Sequence of chain 1.B:
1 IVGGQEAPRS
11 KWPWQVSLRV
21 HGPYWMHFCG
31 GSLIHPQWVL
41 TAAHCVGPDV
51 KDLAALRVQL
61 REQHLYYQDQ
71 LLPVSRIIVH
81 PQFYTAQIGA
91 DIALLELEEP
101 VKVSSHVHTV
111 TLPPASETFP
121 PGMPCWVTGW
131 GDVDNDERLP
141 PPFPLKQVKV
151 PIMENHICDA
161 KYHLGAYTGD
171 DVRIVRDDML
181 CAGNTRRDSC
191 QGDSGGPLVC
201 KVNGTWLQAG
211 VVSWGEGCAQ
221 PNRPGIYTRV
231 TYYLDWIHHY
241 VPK

Sequence of chain 1.A:
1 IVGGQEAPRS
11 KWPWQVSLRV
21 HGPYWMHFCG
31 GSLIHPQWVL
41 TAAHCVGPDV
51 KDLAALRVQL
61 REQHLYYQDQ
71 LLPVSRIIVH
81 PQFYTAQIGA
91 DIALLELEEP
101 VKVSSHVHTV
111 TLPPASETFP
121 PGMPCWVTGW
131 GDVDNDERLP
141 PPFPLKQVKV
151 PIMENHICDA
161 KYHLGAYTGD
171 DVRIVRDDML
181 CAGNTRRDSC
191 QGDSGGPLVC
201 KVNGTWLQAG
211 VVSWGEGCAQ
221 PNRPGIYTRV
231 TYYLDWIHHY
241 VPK

The small molecule below binds the protein below.
Small molecule (SMILES): CSc1cc(C(=O)N2CCC(c3cccc(CN)c3)CC2)cc([Si](C)(C)O[Si](C)(C)c2cc(SC)cc(C(=O)N3CCC(c4cccc(CN)c4)CC3)c2)c1

Binding-site contacts:
Ligand atom C28 contacts residue SER194 of chain 1.B at 3.4 Å.
Ligand atom C41 contacts residue CYS190 of chain 1.A at 3.6 Å (hydrophobic).
Ligand atom C29 contacts residue SER189 of chain 1.B at 3.7 Å.
Ligand atom C44 contacts residue TRP214 of chain 1.A at 3.3 Å (hydrophobic).
Ligand atom N3 contacts residue ASP188 of chain 1.A at 3.0 Å (salt-bridge).
Ligand atom C27 contacts residue SO41 of chain 1.G at 3.7 Å.
Ligand atom C45 contacts residue GLY215 of chain 1.A at 3.5 Å.
Ligand atom C40 contacts residue SO41 of chain 1.C at 3.6 Å.
Ligand atom C43 contacts residue TRP214 of chain 1.A at 3.6 Å (hydrophobic).
Ligand atom C44 contacts residue GLY217 of chain 1.A at 3.7 Å.
Ligand atom C32 contacts residue GLY217 of chain 1.B at 3.6 Å.
Ligand atom C contacts residue TYR84 of chain 1.B at 3.1 Å (hydrophobic).
Ligand atom S1 contacts residue GLN87 of chain 1.B at 3.6 Å (h-bond).
Ligand atom C31 contacts residue TRP214 of chain 1.B at 3.5 Å (hydrophobic).
Ligand atom C24 contacts residue GLY215 of chain 1.B at 3.6 Å.
Ligand atom C33 contacts residue GLY215 of chain 1.A at 3.3 Å.
Ligand atom N1 contacts residue GLY217 of chain 1.B at 3.0 Å (h-bond).
Ligand atom N3 contacts residue SER189 of chain 1.A at 2.8 Å (h-bond).
Ligand atom C17 contacts residue GLY215 of chain 1.B at 3.4 Å.
Ligand atom O2 contacts residue GLY215 of chain 1.A at 3.3 Å (h-bond).
Ligand atom O1 contacts residue GLY217 of chain 1.B at 3.0 Å (h-bond).
Ligand atom C27 contacts residue SER194 of chain 1.B at 3.6 Å.
Ligand atom C28 contacts residue VAL212 of chain 1.B at 3.7 Å (hydrophobic).
Ligand atom C20 contacts residue GLY215 of chain 1.B at 3.5 Å.
Ligand atom N3 contacts residue GLY217 of chain 1.A at 3.1 Å (h-bond).
Ligand atom C16 contacts residue TYR84 of chain 1.A at 3.1 Å (hydrophobic).
Ligand atom O1 contacts residue GLY215 of chain 1.B at 3.5 Å (h-bond).
Ligand atom O2 contacts residue GLY217 of chain 1.A at 2.9 Å (h-bond).
Ligand atom C44 contacts residue SER189 of chain 1.A at 3.7 Å.
Ligand atom C41 contacts residue SER194 of chain 1.A at 3.5 Å.
Ligand atom N1 contacts residue ASP188 of chain 1.B at 2.9 Å (salt-bridge).
Ligand atom N1 contacts residue CYS218 of chain 1.B at 3.7 Å.
Ligand atom C28 contacts residue CYS190 of chain 1.B at 3.5 Å (hydrophobic).
Ligand atom N1 contacts residue SER189 of chain 1.B at 2.9 Å (h-bond).
Ligand atom C45 contacts residue GLY217 of chain 1.A at 3.5 Å.
Ligand atom C2 contacts residue GLY215 of chain 1.A at 3.3 Å.
Ligand atom C32 contacts residue GLY215 of chain 1.B at 3.6 Å.
Ligand atom C31 contacts residue SER189 of chain 1.B at 3.5 Å.
Ligand atom C40 contacts residue SER194 of chain 1.A at 3.7 Å.
Ligand atom C29 contacts residue VAL212 of chain 1.B at 3.6 Å (hydrophobic).